A small-molecule ligand and the protein it binds are described below.
Small molecule (SMILES): Cc1c(-c2ccc(Cc3ccc(OC(F)(F)F)cc3)cc2)[nH]c2cc(Cl)ccc2c1=O

Sequence of chain 1.C:
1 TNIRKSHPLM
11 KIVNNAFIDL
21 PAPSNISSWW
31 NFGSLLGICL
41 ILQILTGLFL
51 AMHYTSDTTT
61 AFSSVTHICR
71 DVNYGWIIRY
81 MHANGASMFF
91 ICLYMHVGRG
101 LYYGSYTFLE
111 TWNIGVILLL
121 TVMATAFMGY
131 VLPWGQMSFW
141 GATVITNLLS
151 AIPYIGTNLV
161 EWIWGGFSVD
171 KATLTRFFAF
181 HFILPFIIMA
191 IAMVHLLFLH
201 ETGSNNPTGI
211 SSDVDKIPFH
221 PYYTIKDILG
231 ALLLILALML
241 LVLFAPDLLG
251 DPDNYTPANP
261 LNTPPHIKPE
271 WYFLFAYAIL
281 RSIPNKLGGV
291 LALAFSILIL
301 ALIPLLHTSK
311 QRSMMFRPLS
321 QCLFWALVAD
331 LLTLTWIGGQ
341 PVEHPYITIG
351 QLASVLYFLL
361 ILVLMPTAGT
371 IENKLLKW

Binding-site contacts:
Ligand atom O contacts residue ALA16 of chain 1.C at 2.9 Å (h-bond).
Ligand atom C21 contacts residue ILE41 of chain 1.C at 3.8 Å (hydrophobic).
Ligand atom C4 contacts residue PHE219 of chain 1.C at 3.4 Å (hydrophobic).
Ligand atom C15 contacts residue SER34 of chain 1.C at 3.8 Å.
Ligand atom C9 contacts residue LEU196 of chain 1.C at 3.4 Å (hydrophobic).
Ligand atom C11 contacts residue SER34 of chain 1.C at 3.9 Å.
Ligand atom C20 contacts residue SER34 of chain 1.C at 3.9 Å.
Ligand atom F2 contacts residue MET189 of chain 1.C at 3.7 Å.
Ligand atom CL contacts residue ILE26 of chain 1.C at 3.9 Å.
Ligand atom C19 contacts residue PHE17 of chain 1.C at 3.9 Å (hydrophobic).
Ligand atom C11 contacts residue ASP227 of chain 1.C at 3.0 Å.
Ligand atom C21 contacts residue GLY37 of chain 1.C at 3.6 Å.
Ligand atom C9 contacts residue ALA16 of chain 1.C at 3.5 Å (hydrophobic).
Ligand atom C6 contacts residue ALA16 of chain 1.C at 3.4 Å (hydrophobic).
Ligand atom C8 contacts residue ALA16 of chain 1.C at 3.7 Å (hydrophobic).
Ligand atom C12 contacts residue PHE17 of chain 1.C at 3.9 Å (hydrophobic).
Ligand atom C11 contacts residue PHE219 of chain 1.C at 3.7 Å (hydrophobic).
Ligand atom C12 contacts residue SER34 of chain 1.C at 3.5 Å.
Ligand atom C16 contacts residue SER34 of chain 1.C at 3.7 Å.
Ligand atom C contacts residue LEU20 of chain 1.C at 3.3 Å (hydrophobic).
Ligand atom F2 contacts residue MET193 of chain 1.C at 3.4 Å.
Ligand atom C20 contacts residue GLY37 of chain 1.C at 3.5 Å.
Ligand atom C20 contacts residue ILE38 of chain 1.C at 3.9 Å (hydrophobic).
Ligand atom C contacts residue HIS200 of chain 1.C at 3.4 Å.
Ligand atom C1 contacts residue LEU20 of chain 1.C at 3.3 Å (hydrophobic).
Ligand atom C1 contacts residue SER204 of chain 1.C at 3.2 Å.
Ligand atom CL contacts residue SER204 of chain 1.C at 2.9 Å.
Ligand atom C12 contacts residue ASP227 of chain 1.C at 3.1 Å.
Ligand atom N contacts residue PHE219 of chain 1.C at 3.4 Å.
Ligand atom C15 contacts residue HEM1 of chain 1.P at 3.7 Å.
Ligand atom C5 contacts residue HIS200 of chain 1.C at 3.9 Å.
Ligand atom C3 contacts residue HEM1 of chain 1.P at 4.0 Å.
Ligand atom C13 contacts residue SER34 of chain 1.C at 3.2 Å.
Ligand atom C3 contacts residue PHE219 of chain 1.C at 3.3 Å (hydrophobic).
Ligand atom O contacts residue HIS200 of chain 1.C at 2.4 Å (h-bond).
Ligand atom C14 contacts residue SER34 of chain 1.C at 3.4 Å.
Ligand atom O contacts residue LEU20 of chain 1.C at 3.5 Å.
Ligand atom C5 contacts residue LEU20 of chain 1.C at 4.0 Å (hydrophobic).
Ligand atom C6 contacts residue HIS200 of chain 1.C at 3.4 Å.
Ligand atom C2 contacts residue SER204 of chain 1.C at 3.5 Å.